This small molecule binds to this protein.
Small molecule (SMILES): CC(=O)N[C@@H]1[C@@H](O)[C@H](O)[C@@H](CO)O[C@H]1O

Sequence of chain 1.E:
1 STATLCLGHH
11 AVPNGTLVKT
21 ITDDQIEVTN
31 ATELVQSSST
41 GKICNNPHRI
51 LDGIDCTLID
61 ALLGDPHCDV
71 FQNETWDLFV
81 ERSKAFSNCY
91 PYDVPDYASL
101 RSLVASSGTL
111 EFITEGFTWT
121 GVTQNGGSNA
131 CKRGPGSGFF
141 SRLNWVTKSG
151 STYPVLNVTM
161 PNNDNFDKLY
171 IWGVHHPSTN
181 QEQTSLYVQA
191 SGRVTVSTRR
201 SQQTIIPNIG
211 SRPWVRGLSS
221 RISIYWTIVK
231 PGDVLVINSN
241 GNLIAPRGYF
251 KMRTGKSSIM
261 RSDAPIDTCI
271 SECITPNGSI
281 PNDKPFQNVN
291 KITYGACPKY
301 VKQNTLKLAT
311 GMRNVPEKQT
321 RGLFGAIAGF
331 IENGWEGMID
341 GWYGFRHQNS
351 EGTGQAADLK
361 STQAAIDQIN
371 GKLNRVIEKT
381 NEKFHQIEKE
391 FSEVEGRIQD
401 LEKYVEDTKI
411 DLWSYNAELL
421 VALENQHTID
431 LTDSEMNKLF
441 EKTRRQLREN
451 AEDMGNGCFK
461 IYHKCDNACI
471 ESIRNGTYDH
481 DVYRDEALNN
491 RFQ

Binding-site contacts:
Ligand atom N2 contacts residue ASN475 of chain 1.E at 2.9 Å (h-bond).
Ligand atom O6 contacts residue SER472 of chain 1.E at 4.3 Å.
Ligand atom C8 contacts residue ASN475 of chain 1.E at 3.3 Å.
Ligand atom C5 contacts residue ASN475 of chain 1.E at 3.7 Å.
Ligand atom C1 contacts residue GLU471 of chain 1.E at 3.9 Å.
Ligand atom C5 contacts residue SER472 of chain 1.E at 4.5 Å.
Ligand atom O5 contacts residue ASN475 of chain 1.E at 2.4 Å (h-bond).
Ligand atom N2 contacts residue THR477 of chain 1.E at 4.2 Å.
Ligand atom O5 contacts residue THR477 of chain 1.E at 4.3 Å.
Ligand atom C1 contacts residue ASN475 of chain 1.E at 1.4 Å.
Ligand atom C6 contacts residue GLU471 of chain 1.E at 4.3 Å.
Ligand atom C1 contacts residue THR477 of chain 1.E at 4.0 Å.
Ligand atom C3 contacts residue ASN475 of chain 1.E at 3.8 Å.
Ligand atom C5 contacts residue GLU471 of chain 1.E at 4.5 Å.
Ligand atom O5 contacts residue SER472 of chain 1.E at 3.8 Å.
Ligand atom O7 contacts residue ASN475 of chain 1.E at 3.5 Å (h-bond).
Ligand atom C6 contacts residue SER472 of chain 1.E at 4.4 Å.
Ligand atom O5 contacts residue GLU471 of chain 1.E at 3.5 Å.
Ligand atom C7 contacts residue ASN475 of chain 1.E at 3.3 Å.
Ligand atom C2 contacts residue ASN475 of chain 1.E at 2.5 Å.
Ligand atom C1 contacts residue SER472 of chain 1.E at 4.3 Å.
Ligand atom C4 contacts residue ASN475 of chain 1.E at 4.3 Å.